This small molecule binds to this protein.
Small molecule (SMILES): CC(=O)N[C@@H]1[C@@H](O)[C@H](O)[C@@H](CO)O[C@H]1O

Sequence of chain 6.A:
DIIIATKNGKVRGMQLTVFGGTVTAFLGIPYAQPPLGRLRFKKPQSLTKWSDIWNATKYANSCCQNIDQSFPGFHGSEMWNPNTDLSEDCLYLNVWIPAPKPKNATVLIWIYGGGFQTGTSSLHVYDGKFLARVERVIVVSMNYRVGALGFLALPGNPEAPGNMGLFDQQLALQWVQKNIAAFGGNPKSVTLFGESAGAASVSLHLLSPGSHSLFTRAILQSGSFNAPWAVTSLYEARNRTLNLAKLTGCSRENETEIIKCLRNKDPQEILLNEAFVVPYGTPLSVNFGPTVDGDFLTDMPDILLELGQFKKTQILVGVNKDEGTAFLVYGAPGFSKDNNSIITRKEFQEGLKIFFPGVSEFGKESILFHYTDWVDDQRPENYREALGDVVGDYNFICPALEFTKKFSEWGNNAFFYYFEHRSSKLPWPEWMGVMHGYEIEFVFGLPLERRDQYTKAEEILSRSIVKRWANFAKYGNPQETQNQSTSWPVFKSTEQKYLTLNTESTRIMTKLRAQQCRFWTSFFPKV

Binding-site contacts:
Ligand atom C7 contacts residue ASN256 of chain 6.A at 3.8 Å.
Ligand atom C8 contacts residue GLU259 of chain 6.A at 3.1 Å.
Ligand atom O5 contacts residue ASN256 of chain 6.A at 2.4 Å (h-bond).
Ligand atom C4 contacts residue ASN256 of chain 6.A at 4.3 Å.
Ligand atom C2 contacts residue ASN256 of chain 6.A at 2.6 Å.
Ligand atom C5 contacts residue ASN256 of chain 6.A at 3.7 Å.
Ligand atom C3 contacts residue ASN256 of chain 6.A at 3.9 Å.
Ligand atom C1 contacts residue ASN256 of chain 6.A at 1.4 Å.
Ligand atom N2 contacts residue ASN256 of chain 6.A at 3.1 Å (h-bond).
Ligand atom C7 contacts residue GLU259 of chain 6.A at 3.9 Å.
Ligand atom O6 contacts residue ASN256 of chain 6.A at 4.5 Å.
Ligand atom N2 contacts residue GLU259 of chain 6.A at 3.8 Å.
Ligand atom O7 contacts residue ASN256 of chain 6.A at 4.0 Å.